Binding-site contacts:
Ligand atom CAM contacts residue HEM1 of chain 1.HA at 2.9 Å.
Ligand atom CAH contacts residue ARG84 of chain 1.F at 3.8 Å.
Ligand atom CAV contacts residue CL61 of chain 1.JA at 3.5 Å.
Ligand atom CAS contacts residue CL61 of chain 1.JA at 3.7 Å.
Ligand atom CAB contacts residue VAL348 of chain 1.F at 3.5 Å (hydrophobic).
Ligand atom NAO contacts residue HEM1 of chain 1.HA at 4.1 Å.
Ligand atom NAN contacts residue HEM1 of chain 1.HA at 1.9 Å.
Ligand atom CAS contacts residue PHE283 of chain 1.F at 3.9 Å (hydrophobic).
Ligand atom CAB contacts residue ALA349 of chain 1.F at 3.6 Å (hydrophobic).
Ligand atom CAK contacts residue CL61 of chain 1.JA at 3.9 Å.
Ligand atom CAG contacts residue ARG84 of chain 1.F at 3.4 Å.
Ligand atom CAQ contacts residue ALA284 of chain 1.F at 3.2 Å (hydrophobic).
Ligand atom CAV contacts residue ALA284 of chain 1.F at 3.8 Å (hydrophobic).
Ligand atom CAH contacts residue HEM1 of chain 1.HA at 3.7 Å.
Ligand atom CLAY contacts residue ALA284 of chain 1.F at 3.5 Å.
Ligand atom CAX contacts residue CL61 of chain 1.JA at 3.9 Å.
Ligand atom CAD contacts residue LEU460 of chain 1.F at 3.9 Å (hydrophobic).
Ligand atom CAT contacts residue CL61 of chain 1.JA at 3.6 Å.
Ligand atom CAB contacts residue THR288 of chain 1.F at 4.1 Å.
Ligand atom CAP contacts residue THR288 of chain 1.F at 3.5 Å.
Ligand atom CAI contacts residue ARG84 of chain 1.F at 3.8 Å.
Ligand atom CAT contacts residue PHE283 of chain 1.F at 3.5 Å (hydrophobic).
Ligand atom CAE contacts residue PHE192 of chain 1.F at 3.6 Å (hydrophobic).
Ligand atom CAD contacts residue VAL348 of chain 1.F at 3.6 Å (hydrophobic).
Ligand atom CAB contacts residue LEU460 of chain 1.F at 3.8 Å (hydrophobic).
Ligand atom CAU contacts residue PHE192 of chain 1.F at 3.5 Å (hydrophobic).
Ligand atom CAA contacts residue THR288 of chain 1.F at 3.8 Å.
Ligand atom CAD contacts residue GLY459 of chain 1.F at 4.0 Å.
Ligand atom CAF contacts residue PHE192 of chain 1.F at 3.5 Å (hydrophobic).
Ligand atom CAU contacts residue CL61 of chain 1.JA at 4.0 Å.
Ligand atom CAD contacts residue ALA349 of chain 1.F at 3.9 Å (hydrophobic).
Ligand atom CAP contacts residue ALA284 of chain 1.F at 3.4 Å (hydrophobic).
Ligand atom CAQ contacts residue HEM1 of chain 1.HA at 3.0 Å.
Ligand atom CAP contacts residue HEM1 of chain 1.HA at 4.1 Å.
Ligand atom CAS contacts residue PHE192 of chain 1.F at 3.7 Å (hydrophobic).
Ligand atom CLAY contacts residue HEM1 of chain 1.HA at 3.8 Å.
Ligand atom CAJ contacts residue HEM1 of chain 1.HA at 4.0 Å.
Ligand atom CAX contacts residue ALA284 of chain 1.F at 3.7 Å (hydrophobic).
Ligand atom CAI contacts residue CL61 of chain 1.JA at 3.9 Å.
Ligand atom CAQ contacts residue THR288 of chain 1.F at 3.7 Å.

The protein below binds the small molecule below.
Small molecule (SMILES): Clc1ccccc1C(c1ccccc1)(c1ccccc1)n1ccnc1

Sequence of chain 1.F:
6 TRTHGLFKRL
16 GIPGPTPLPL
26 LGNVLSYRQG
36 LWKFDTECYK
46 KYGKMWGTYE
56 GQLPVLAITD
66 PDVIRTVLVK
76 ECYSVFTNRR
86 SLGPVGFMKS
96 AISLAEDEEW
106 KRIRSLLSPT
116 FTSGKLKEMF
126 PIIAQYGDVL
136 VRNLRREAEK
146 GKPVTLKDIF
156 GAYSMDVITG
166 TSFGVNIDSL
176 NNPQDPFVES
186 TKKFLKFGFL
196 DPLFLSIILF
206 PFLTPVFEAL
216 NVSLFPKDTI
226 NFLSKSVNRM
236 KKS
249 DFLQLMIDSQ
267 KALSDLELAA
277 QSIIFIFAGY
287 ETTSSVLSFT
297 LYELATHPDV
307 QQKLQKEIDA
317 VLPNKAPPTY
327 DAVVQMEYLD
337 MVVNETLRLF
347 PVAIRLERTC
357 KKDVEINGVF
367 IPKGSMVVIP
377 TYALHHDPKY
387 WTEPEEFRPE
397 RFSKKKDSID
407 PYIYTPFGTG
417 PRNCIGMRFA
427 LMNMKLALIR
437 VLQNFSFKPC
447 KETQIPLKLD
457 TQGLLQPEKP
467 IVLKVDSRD